Binding-site contacts:
Ligand atom O21 contacts residue GLN38 of chain 1.F at 3.7 Å.
Ligand atom O61 contacts residue ILE49 of chain 1.F at 3.9 Å.
Ligand atom P1 contacts residue ARG50 of chain 1.F at 3.7 Å.
Ligand atom O5A contacts residue ARG39 of chain 1.F at 4.0 Å.
Ligand atom C51 contacts residue ARG39 of chain 1.F at 4.0 Å.
Ligand atom C51 contacts residue ARG50 of chain 1.F at 3.8 Å.
Ligand atom C1A contacts residue GLN38 of chain 1.F at 3.3 Å.
Ligand atom C21 contacts residue ARG50 of chain 1.F at 3.9 Å.
Ligand atom C61 contacts residue ILE35 of chain 1.F at 3.4 Å (hydrophobic).
Ligand atom C5A contacts residue GLN38 of chain 1.F at 3.4 Å.
Ligand atom N91 contacts residue ARG50 of chain 1.F at 3.9 Å.
Ligand atom C61 contacts residue ARG39 of chain 1.F at 3.8 Å.
Ligand atom O4A contacts residue GLN38 of chain 1.F at 3.4 Å.
Ligand atom O61 contacts residue ASP53 of chain 1.F at 3.4 Å (salt-bridge).
Ligand atom O11 contacts residue ARG39 of chain 1.F at 3.5 Å.
Ligand atom N31 contacts residue ARG50 of chain 1.F at 3.9 Å.
Ligand atom O61 contacts residue ARG50 of chain 1.F at 3.5 Å.
Ligand atom C2A contacts residue ARG50 of chain 1.F at 3.5 Å.
Ligand atom N21 contacts residue ASP53 of chain 1.F at 2.7 Å (salt-bridge).
Ligand atom N11 contacts residue ASP53 of chain 1.F at 2.5 Å (salt-bridge).
Ligand atom C21 contacts residue ASP53 of chain 1.F at 3.5 Å.
Ligand atom O21 contacts residue ARG39 of chain 1.F at 3.5 Å (salt-bridge).
Ligand atom N71 contacts residue ARG39 of chain 1.F at 3.0 Å (salt-bridge).
Ligand atom C41 contacts residue ARG50 of chain 1.F at 3.9 Å.
Ligand atom O5A contacts residue GLN38 of chain 1.F at 4.0 Å.
Ligand atom O1P contacts residue ARG50 of chain 1.F at 2.6 Å (salt-bridge).
Ligand atom C61 contacts residue ARG50 of chain 1.F at 3.6 Å.
Ligand atom C51 contacts residue ILE35 of chain 1.F at 4.0 Å (hydrophobic).
Ligand atom N71 contacts residue ILE35 of chain 1.F at 3.9 Å.
Ligand atom N11 contacts residue ILE35 of chain 1.F at 3.5 Å.
Ligand atom N21 contacts residue TYR31 of chain 1.F at 3.6 Å (h-bond).
Ligand atom N11 contacts residue ARG50 of chain 1.F at 3.5 Å.
Ligand atom C61 contacts residue ASP53 of chain 1.F at 3.4 Å.
Ligand atom C4A contacts residue GLN38 of chain 1.F at 4.0 Å.
Ligand atom C3A contacts residue ARG50 of chain 1.F at 3.9 Å.
Ligand atom P11 contacts residue ARG39 of chain 1.F at 4.1 Å.
Ligand atom C81 contacts residue ARG39 of chain 1.F at 3.5 Å.
Ligand atom O61 contacts residue ILE35 of chain 1.F at 3.4 Å.
Ligand atom O61 contacts residue ARG39 of chain 1.F at 2.9 Å (salt-bridge).
Ligand atom O5' contacts residue ARG50 of chain 1.F at 4.1 Å.

Sequence of chain 1.F:
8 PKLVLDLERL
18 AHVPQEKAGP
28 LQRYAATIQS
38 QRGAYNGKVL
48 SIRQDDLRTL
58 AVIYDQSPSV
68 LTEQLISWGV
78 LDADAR

A protein and the small-molecule ligand that binds it are described below.
Small molecule (SMILES): Nc1nc2c(ncn2[C@@H]2O[C@@H]3CO[P](=O)(O)O[C@H]4[C@@H](O)[C@H](n5cnc6c(=O)[nH]c(N)nc65)O[C@@H]4CO[P](=O)(O)O[C@H]3[C@H]2O)c(=O)[nH]1